A protein and the small-molecule ligand that binds it are described below.
Small molecule (SMILES): Cc1ccc(-c2c(C[C@@H](C#N)C(=O)OC(C)(C)C)n(CCCO)c3ncnc(N)c23)cc1

Binding-site contacts:
Ligand atom C25 contacts residue CYS162 of chain 2.A at 3.1 Å (hydrophobic).
Ligand atom C12 contacts residue CYS38 of chain 2.A at 2.9 Å (hydrophobic).
Ligand atom C28 contacts residue VAL93 of chain 2.A at 3.6 Å (hydrophobic).
Ligand atom C24 contacts residue ILE79 of chain 2.A at 3.5 Å (hydrophobic).
Ligand atom C08 contacts residue ILE30 of chain 2.A at 3.1 Å (hydrophobic).
Ligand atom N05 contacts residue CYS38 of chain 2.A at 3.7 Å.
Ligand atom C28 contacts residue THR95 of chain 2.A at 3.5 Å.
Ligand atom C17 contacts residue GLY33 of chain 2.A at 3.5 Å.
Ligand atom C18 contacts residue LYS53 of chain 2.A at 3.6 Å.
Ligand atom N01 contacts residue THR95 of chain 2.A at 2.9 Å (h-bond).
Ligand atom C27 contacts residue VAL93 of chain 2.A at 3.4 Å (hydrophobic).
Ligand atom C11 contacts residue CYS38 of chain 2.A at 1.9 Å (hydrophobic).
Ligand atom O09 contacts residue GLY31 of chain 2.A at 3.4 Å.
Ligand atom C10 contacts residue CYS38 of chain 2.A at 2.9 Å (hydrophobic).
Ligand atom C29 contacts residue THR95 of chain 2.A at 3.6 Å.
Ligand atom C27 contacts residue LEU69 of chain 2.A at 3.5 Å (hydrophobic).
Ligand atom C17 contacts residue VAL32 of chain 2.A at 3.6 Å (hydrophobic).
Ligand atom C17 contacts residue GLY31 of chain 2.A at 3.7 Å.
Ligand atom C31 contacts residue MET98 of chain 2.A at 3.6 Å (hydrophobic).
Ligand atom N01 contacts residue ALA51 of chain 2.A at 3.2 Å.
Ligand atom C06 contacts residue ILE30 of chain 2.A at 3.5 Å (hydrophobic).
Ligand atom C24 contacts residue CYS162 of chain 2.A at 3.1 Å (hydrophobic).
Ligand atom O19 contacts residue ASP163 of chain 2.A at 3.5 Å (salt-bridge).
Ligand atom C17 contacts residue SER36 of chain 2.A at 2.9 Å.
Ligand atom N01 contacts residue GLU96 of chain 2.A at 2.7 Å (salt-bridge).
Ligand atom N32 contacts residue MET98 of chain 2.A at 2.9 Å (h-bond).
Ligand atom C02 contacts residue ALA51 of chain 2.A at 3.3 Å (hydrophobic).
Ligand atom N21 contacts residue ASP163 of chain 2.A at 3.7 Å.
Ligand atom C03 contacts residue ALA51 of chain 2.A at 3.7 Å (hydrophobic).
Ligand atom C27 contacts residue THR95 of chain 2.A at 3.5 Å.
Ligand atom C17 contacts residue VAL37 of chain 2.A at 3.5 Å (hydrophobic).
Ligand atom N30 contacts residue ILE30 of chain 2.A at 3.5 Å.
Ligand atom O14 contacts residue CYS38 of chain 2.A at 3.0 Å (h-bond).
Ligand atom C28 contacts residue LYS53 of chain 2.A at 3.3 Å.
Ligand atom C13 contacts residue CYS38 of chain 2.A at 3.3 Å (hydrophobic).
Ligand atom C16 contacts residue VAL32 of chain 2.A at 3.7 Å (hydrophobic).
Ligand atom C25 contacts residue ILE79 of chain 2.A at 3.4 Å (hydrophobic).
Ligand atom C26 contacts residue THR95 of chain 2.A at 3.5 Å.
Ligand atom C18 contacts residue SER36 of chain 2.A at 2.9 Å.
Ligand atom O09 contacts residue ILE30 of chain 2.A at 3.1 Å (h-bond).

Sequence of chain 2.A:
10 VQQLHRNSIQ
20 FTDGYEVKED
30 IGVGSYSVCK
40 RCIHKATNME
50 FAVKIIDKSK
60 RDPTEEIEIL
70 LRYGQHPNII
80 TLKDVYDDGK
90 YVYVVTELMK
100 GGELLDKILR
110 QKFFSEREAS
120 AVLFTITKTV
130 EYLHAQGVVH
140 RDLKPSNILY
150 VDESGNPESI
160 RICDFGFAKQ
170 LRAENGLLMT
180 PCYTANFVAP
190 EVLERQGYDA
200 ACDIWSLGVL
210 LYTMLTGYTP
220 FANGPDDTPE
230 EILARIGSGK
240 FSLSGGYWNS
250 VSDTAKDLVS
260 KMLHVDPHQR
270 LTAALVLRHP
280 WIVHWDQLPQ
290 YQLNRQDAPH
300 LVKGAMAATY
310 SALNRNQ